Sequence of chain 1.B:
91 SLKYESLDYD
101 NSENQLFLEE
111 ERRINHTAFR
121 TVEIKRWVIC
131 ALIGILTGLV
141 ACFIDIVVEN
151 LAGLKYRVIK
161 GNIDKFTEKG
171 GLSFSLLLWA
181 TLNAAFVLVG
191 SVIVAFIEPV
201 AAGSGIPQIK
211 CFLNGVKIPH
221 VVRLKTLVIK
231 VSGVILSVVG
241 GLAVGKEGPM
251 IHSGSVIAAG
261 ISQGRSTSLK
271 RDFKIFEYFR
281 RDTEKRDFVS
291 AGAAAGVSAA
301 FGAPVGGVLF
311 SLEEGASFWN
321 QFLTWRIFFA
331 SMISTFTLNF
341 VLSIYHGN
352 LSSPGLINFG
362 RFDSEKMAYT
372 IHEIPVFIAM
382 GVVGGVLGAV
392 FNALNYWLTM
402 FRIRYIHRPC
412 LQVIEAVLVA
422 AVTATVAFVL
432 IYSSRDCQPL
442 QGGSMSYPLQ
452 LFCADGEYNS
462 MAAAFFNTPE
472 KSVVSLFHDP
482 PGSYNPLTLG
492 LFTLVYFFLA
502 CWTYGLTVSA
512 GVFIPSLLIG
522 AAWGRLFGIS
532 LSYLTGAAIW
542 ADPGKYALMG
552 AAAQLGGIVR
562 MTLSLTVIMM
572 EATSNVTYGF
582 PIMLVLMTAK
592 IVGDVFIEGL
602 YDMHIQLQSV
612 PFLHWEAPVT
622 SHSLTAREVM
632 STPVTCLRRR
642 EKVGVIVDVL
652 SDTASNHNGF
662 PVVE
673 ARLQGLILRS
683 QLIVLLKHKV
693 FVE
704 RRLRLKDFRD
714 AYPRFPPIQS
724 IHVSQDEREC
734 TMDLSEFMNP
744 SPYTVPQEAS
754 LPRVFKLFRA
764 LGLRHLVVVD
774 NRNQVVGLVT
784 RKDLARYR

Binding-site contacts:
Ligand atom O38 contacts residue ARG265 of chain 1.B at 2.8 Å (salt-bridge).
Ligand atom O33 contacts residue ARG717 of chain 1.B at 3.2 Å (salt-bridge).
Ligand atom O18 contacts residue LEU224 of chain 1.B at 3.1 Å.
Ligand atom O35 contacts residue ARG223 of chain 1.B at 3.5 Å.
Ligand atom C15 contacts residue GLY260 of chain 1.B at 3.7 Å.
Ligand atom C41 contacts residue ILE261 of chain 1.B at 3.8 Å (hydrophobic).
Ligand atom O12 contacts residue GLY260 of chain 1.B at 3.8 Å.
Ligand atom O18 contacts residue SER268 of chain 1.B at 2.8 Å (h-bond).
Ligand atom O29 contacts residue ARG717 of chain 1.B at 3.2 Å (salt-bridge).
Ligand atom O11 contacts residue LEU224 of chain 1.B at 3.2 Å.
Ligand atom O11 contacts residue LEU227 of chain 1.B at 3.3 Å.
Ligand atom C09 contacts residue ILE257 of chain 1.B at 3.7 Å (hydrophobic).
Ligand atom O25 contacts residue ALA259 of chain 1.B at 3.3 Å (h-bond).
Ligand atom C02 contacts residue LEU139 of chain 1.B at 3.5 Å (hydrophobic).
Ligand atom O32 contacts residue PRO219 of chain 1.B at 3.5 Å (h-bond).
Ligand atom O36 contacts residue ARG265 of chain 1.B at 3.8 Å.
Ligand atom O25 contacts residue LYS285 of chain 1.B at 3.2 Å (salt-bridge).
Ligand atom C05 contacts residue VAL140 of chain 1.B at 3.7 Å (hydrophobic).
Ligand atom C03 contacts residue VAL140 of chain 1.B at 3.5 Å (hydrophobic).
Ligand atom C15 contacts residue ARG265 of chain 1.B at 3.7 Å.
Ligand atom O19 contacts residue THR267 of chain 1.B at 2.7 Å (h-bond).
Ligand atom O29 contacts residue ARG223 of chain 1.B at 3.8 Å.
Ligand atom O35 contacts residue ARG717 of chain 1.B at 3.6 Å (salt-bridge).
Ligand atom P17 contacts residue SER268 of chain 1.B at 3.7 Å.
Ligand atom O27 contacts residue LYS285 of chain 1.B at 2.9 Å (salt-bridge).
Ligand atom C07 contacts residue LEU227 of chain 1.B at 3.8 Å (hydrophobic).
Ligand atom C34 contacts residue ARG717 of chain 1.B at 3.7 Å.
Ligand atom O33 contacts residue ARG223 of chain 1.B at 3.0 Å (salt-bridge).
Ligand atom O27 contacts residue VAL222 of chain 1.B at 3.7 Å.
Ligand atom O38 contacts residue GLY260 of chain 1.B at 2.8 Å (h-bond).
Ligand atom C46 contacts residue ILE261 of chain 1.B at 3.6 Å (hydrophobic).
Ligand atom O11 contacts residue VAL256 of chain 1.B at 3.7 Å.
Ligand atom C02 contacts residue VAL140 of chain 1.B at 3.8 Å (hydrophobic).
Ligand atom C04 contacts residue LEU136 of chain 1.B at 3.8 Å (hydrophobic).
Ligand atom O36 contacts residue SER266 of chain 1.B at 3.4 Å.
Ligand atom O19 contacts residue SER266 of chain 1.B at 3.2 Å.
Ligand atom O31 contacts residue PRO716 of chain 1.B at 3.6 Å.
Ligand atom O19 contacts residue SER268 of chain 1.B at 3.3 Å (h-bond).
Ligand atom C04 contacts residue VAL140 of chain 1.B at 3.8 Å (hydrophobic).
Ligand atom C37 contacts residue ARG265 of chain 1.B at 3.5 Å.

A small-molecule ligand and the protein it binds are described below.
Small molecule (SMILES): CCCCCCCCC(=O)OC[C@H](COP(=O)(O)O[C@@H]1[C@H](O)[C@H](OP(=O)(O)O)[C@@H](O)[C@H](O)[C@H]1O)OC(=O)CCCCCCCC